Sequence of chain 1.A:
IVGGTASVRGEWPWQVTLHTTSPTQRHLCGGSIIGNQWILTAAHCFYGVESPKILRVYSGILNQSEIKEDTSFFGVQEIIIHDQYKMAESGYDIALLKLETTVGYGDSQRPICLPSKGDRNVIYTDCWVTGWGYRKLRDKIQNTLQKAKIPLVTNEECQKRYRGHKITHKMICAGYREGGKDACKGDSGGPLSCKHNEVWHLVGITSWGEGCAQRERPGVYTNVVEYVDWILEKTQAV

The protein below binds the small molecule below.
Small molecule (SMILES): CC[C@H](C)[C@H](NC(=O)[C@H](C)NC(=O)[C@@H](NC(=O)[C@@H](NC(=O)[C@@H](N)CS)[C@@H](C)O)[C@@H](C)O)C(=O)N[C@@H](C)C=O

Binding-site contacts:
Ligand atom CA contacts residue GLN236 of chain 1.A at 3.9 Å.
Ligand atom CB contacts residue GLY35 of chain 1.A at 4.3 Å.
Ligand atom CD1 contacts residue LEU232 of chain 1.A at 3.8 Å (hydrophobic).
Ligand atom OG1 contacts residue LEU114 of chain 1.A at 4.2 Å.
Ligand atom CD1 contacts residue THR235 of chain 1.A at 3.5 Å.
Ligand atom CB contacts residue LEU114 of chain 1.A at 4.1 Å (hydrophobic).
Ligand atom O contacts residue LEU232 of chain 1.A at 3.7 Å.
Ligand atom CG2 contacts residue VAL228 of chain 1.A at 3.8 Å (hydrophobic).
Ligand atom CB contacts residue CYS113 of chain 1.A at 3.0 Å (hydrophobic).
Ligand atom CB contacts residue GLN236 of chain 1.A at 4.2 Å.
Ligand atom CG2 contacts residue LEU232 of chain 1.A at 4.2 Å (hydrophobic).
Ligand atom SG contacts residue CYS113 of chain 1.A at 2.0 Å (h-bond).
Ligand atom CG1 contacts residue LEU114 of chain 1.A at 4.4 Å (hydrophobic).
Ligand atom CG2 contacts residue THR235 of chain 1.A at 4.1 Å.
Ligand atom CD1 contacts residue ILE231 of chain 1.A at 4.1 Å (hydrophobic).
Ligand atom N contacts residue GLN236 of chain 1.A at 3.1 Å (h-bond).
Ligand atom CB contacts residue ILE34 of chain 1.A at 3.7 Å (hydrophobic).
Ligand atom O contacts residue GLN236 of chain 1.A at 4.0 Å.
Ligand atom CG2 contacts residue GLY35 of chain 1.A at 3.8 Å.
Ligand atom N contacts residue CYS113 of chain 1.A at 3.9 Å.
Ligand atom CD1 contacts residue LEU114 of chain 1.A at 3.9 Å (hydrophobic).
Ligand atom CG2 contacts residue LEU114 of chain 1.A at 3.9 Å (hydrophobic).
Ligand atom CG2 contacts residue TRP38 of chain 1.A at 4.0 Å (hydrophobic).
Ligand atom CB contacts residue PRO115 of chain 1.A at 4.4 Å (hydrophobic).
Ligand atom CG1 contacts residue ILE34 of chain 1.A at 3.4 Å (hydrophobic).
Ligand atom CB contacts residue GLN236 of chain 1.A at 3.3 Å.
Ligand atom C contacts residue GLN236 of chain 1.A at 3.8 Å.
Ligand atom O contacts residue ASN36 of chain 1.A at 4.5 Å.
Ligand atom CG2 contacts residue GLN236 of chain 1.A at 3.8 Å.
Ligand atom CG2 contacts residue ILE34 of chain 1.A at 4.0 Å (hydrophobic).
Ligand atom OG1 contacts residue SER116 of chain 1.A at 4.1 Å.
Ligand atom CA contacts residue GLN236 of chain 1.A at 3.6 Å.
Ligand atom CA contacts residue CYS113 of chain 1.A at 3.5 Å (hydrophobic).
Ligand atom CG2 contacts residue SER116 of chain 1.A at 4.1 Å.
Ligand atom CD1 contacts residue GLN236 of chain 1.A at 4.2 Å.
Ligand atom OG1 contacts residue VAL228 of chain 1.A at 4.4 Å.
Ligand atom CB contacts residue SER116 of chain 1.A at 3.8 Å.
Ligand atom OG1 contacts residue PRO115 of chain 1.A at 3.4 Å (h-bond).